Sequence of chain 1.A:
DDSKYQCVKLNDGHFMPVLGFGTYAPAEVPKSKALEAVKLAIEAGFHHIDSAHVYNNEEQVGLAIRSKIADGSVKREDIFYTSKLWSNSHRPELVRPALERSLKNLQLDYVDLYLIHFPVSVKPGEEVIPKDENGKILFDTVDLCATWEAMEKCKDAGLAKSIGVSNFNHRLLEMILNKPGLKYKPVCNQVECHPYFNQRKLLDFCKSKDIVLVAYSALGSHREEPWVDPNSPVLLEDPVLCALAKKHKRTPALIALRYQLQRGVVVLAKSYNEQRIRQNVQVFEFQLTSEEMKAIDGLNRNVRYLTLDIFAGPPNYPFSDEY

Binding-site contacts:
Ligand atom C2 contacts residue HIS222 of chain 1.A at 4.1 Å.
Ligand atom C19 contacts residue TYR55 of chain 1.A at 4.3 Å (hydrophobic).
Ligand atom O3 contacts residue LEU306 of chain 1.A at 3.4 Å.
Ligand atom O3 contacts residue TRP227 of chain 1.A at 3.4 Å.
Ligand atom C11 contacts residue TYR24 of chain 1.A at 3.8 Å (hydrophobic).
Ligand atom C3 contacts residue ACT1 of chain 1.C at 3.9 Å.
Ligand atom C6 contacts residue TRP227 of chain 1.A at 4.4 Å (hydrophobic).
Ligand atom C9 contacts residue TRP227 of chain 1.A at 3.7 Å (hydrophobic).
Ligand atom C5 contacts residue TRP227 of chain 1.A at 4.2 Å (hydrophobic).
Ligand atom C1 contacts residue GLU224 of chain 1.A at 4.4 Å.
Ligand atom C2 contacts residue ACT1 of chain 1.C at 3.5 Å.
Ligand atom C2 contacts residue TYR24 of chain 1.A at 4.4 Å (hydrophobic).
Ligand atom C4 contacts residue ACT1 of chain 1.C at 3.7 Å.
Ligand atom C14 contacts residue ILE129 of chain 1.A at 4.2 Å (hydrophobic).
Ligand atom C2 contacts residue TRP227 of chain 1.A at 4.0 Å (hydrophobic).
Ligand atom C18 contacts residue VAL54 of chain 1.A at 3.5 Å (hydrophobic).
Ligand atom C15 contacts residue VAL128 of chain 1.A at 3.5 Å (hydrophobic).
Ligand atom C4 contacts residue TRP227 of chain 1.A at 3.7 Å (hydrophobic).
Ligand atom C19 contacts residue VAL54 of chain 1.A at 4.2 Å (hydrophobic).
Ligand atom O3 contacts residue ACT1 of chain 1.C at 4.3 Å.
Ligand atom C7 contacts residue ILE129 of chain 1.A at 3.5 Å (hydrophobic).
Ligand atom C16 contacts residue VAL128 of chain 1.A at 3.5 Å (hydrophobic).
Ligand atom C6 contacts residue TRP86 of chain 1.A at 3.8 Å (hydrophobic).
Ligand atom C15 contacts residue ILE129 of chain 1.A at 3.5 Å (hydrophobic).
Ligand atom C1 contacts residue TYR24 of chain 1.A at 3.6 Å (hydrophobic).
Ligand atom C16 contacts residue ILE129 of chain 1.A at 4.3 Å (hydrophobic).
Ligand atom C7 contacts residue TRP227 of chain 1.A at 3.9 Å (hydrophobic).
Ligand atom C8 contacts residue ILE129 of chain 1.A at 4.5 Å (hydrophobic).
Ligand atom C7 contacts residue TRP86 of chain 1.A at 4.2 Å (hydrophobic).
Ligand atom C3 contacts residue TRP227 of chain 1.A at 3.5 Å (hydrophobic).
Ligand atom C19 contacts residue ACT1 of chain 1.C at 4.2 Å.
Ligand atom O3 contacts residue LEU308 of chain 1.A at 4.0 Å.
Ligand atom C8 contacts residue TRP227 of chain 1.A at 4.3 Å (hydrophobic).
Ligand atom C5 contacts residue ACT1 of chain 1.C at 4.1 Å.
Ligand atom C10 contacts residue TRP227 of chain 1.A at 4.3 Å (hydrophobic).
Ligand atom C14 contacts residue TRP227 of chain 1.A at 4.4 Å (hydrophobic).
Ligand atom C1 contacts residue TRP227 of chain 1.A at 3.8 Å (hydrophobic).
Ligand atom C19 contacts residue TYR24 of chain 1.A at 4.1 Å (hydrophobic).

A small-molecule ligand and the protein it binds are described below.
Small molecule (SMILES): C[C@]12CC[C@H]3[C@@H](CCC4=CC(=O)CC[C@@]43C)[C@@H]1CC[C@@H]2O